Sequence of chain 1.A:
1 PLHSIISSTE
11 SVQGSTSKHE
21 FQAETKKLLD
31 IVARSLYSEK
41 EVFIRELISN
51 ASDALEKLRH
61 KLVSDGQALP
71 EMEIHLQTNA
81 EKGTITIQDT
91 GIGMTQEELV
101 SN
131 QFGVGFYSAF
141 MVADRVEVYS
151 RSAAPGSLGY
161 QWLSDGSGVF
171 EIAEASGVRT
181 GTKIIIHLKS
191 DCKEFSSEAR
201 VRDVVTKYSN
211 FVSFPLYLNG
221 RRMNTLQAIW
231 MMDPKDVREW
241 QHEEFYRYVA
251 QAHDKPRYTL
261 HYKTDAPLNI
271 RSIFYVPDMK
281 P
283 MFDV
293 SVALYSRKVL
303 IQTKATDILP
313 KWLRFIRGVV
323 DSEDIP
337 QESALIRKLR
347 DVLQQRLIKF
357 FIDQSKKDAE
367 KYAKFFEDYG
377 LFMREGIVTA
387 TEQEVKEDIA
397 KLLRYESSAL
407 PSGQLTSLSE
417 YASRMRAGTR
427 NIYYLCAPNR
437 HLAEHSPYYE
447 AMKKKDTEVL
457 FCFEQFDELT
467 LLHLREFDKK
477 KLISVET

A protein and the small-molecule ligand that binds it are described below.
Small molecule (SMILES): COc1ccc2cn(C(=O)c3cc(C(=O)n4cc5cccc(F)c5c4)ccc3O)cc2c1

Binding-site contacts:
Ligand atom C22 contacts residue ALA54 of chain 1.A at 3.7 Å (hydrophobic).
Ligand atom C04 contacts residue ILE184 of chain 1.A at 3.5 Å (hydrophobic).
Ligand atom C11 contacts residue ASN50 of chain 1.A at 3.5 Å.
Ligand atom C19 contacts residue PHE132 of chain 1.A at 3.6 Å (hydrophobic).
Ligand atom C05 contacts residue ASN50 of chain 1.A at 3.8 Å.
Ligand atom C02 contacts residue ASP89 of chain 1.A at 3.7 Å.
Ligand atom O12 contacts residue LEU47 of chain 1.A at 3.4 Å.
Ligand atom O09 contacts residue GLY93 of chain 1.A at 3.7 Å.
Ligand atom C22 contacts residue GLY93 of chain 1.A at 3.6 Å.
Ligand atom C29 contacts residue GLN131 of chain 1.A at 3.3 Å.
Ligand atom F30 contacts residue PHE132 of chain 1.A at 3.7 Å.
Ligand atom C25 contacts residue ALA54 of chain 1.A at 3.6 Å (hydrophobic).
Ligand atom C26 contacts residue ILE92 of chain 1.A at 3.6 Å (hydrophobic).
Ligand atom C03 contacts residue ALA51 of chain 1.A at 3.7 Å (hydrophobic).
Ligand atom C04 contacts residue ASN50 of chain 1.A at 3.7 Å.
Ligand atom O31 contacts residue GLN131 of chain 1.A at 3.5 Å (h-bond).
Ligand atom C18 contacts residue PHE132 of chain 1.A at 3.5 Å (hydrophobic).
Ligand atom C20 contacts residue TRP162 of chain 1.A at 3.7 Å (hydrophobic).
Ligand atom O12 contacts residue GLY135 of chain 1.A at 3.7 Å.
Ligand atom C20 contacts residue PHE136 of chain 1.A at 3.3 Å (hydrophobic).
Ligand atom O09 contacts residue MET94 of chain 1.A at 3.3 Å.
Ligand atom O07 contacts residue THR182 of chain 1.A at 3.5 Å.
Ligand atom F30 contacts residue VAL148 of chain 1.A at 3.4 Å.
Ligand atom C02 contacts residue THR182 of chain 1.A at 3.7 Å.
Ligand atom C21 contacts residue PHE136 of chain 1.A at 3.4 Å (hydrophobic).
Ligand atom F30 contacts residue MET94 of chain 1.A at 3.2 Å.
Ligand atom C25 contacts residue ASN50 of chain 1.A at 3.6 Å.
Ligand atom C05 contacts residue ILE184 of chain 1.A at 3.7 Å (hydrophobic).
Ligand atom C11 contacts residue ILE184 of chain 1.A at 3.5 Å (hydrophobic).
Ligand atom O09 contacts residue THR182 of chain 1.A at 2.6 Å (h-bond).
Ligand atom O12 contacts residue ASN50 of chain 1.A at 2.6 Å (h-bond).
Ligand atom O07 contacts residue ALA54 of chain 1.A at 3.3 Å.
Ligand atom C08 contacts residue THR182 of chain 1.A at 3.5 Å.
Ligand atom O07 contacts residue ASP89 of chain 1.A at 2.7 Å (salt-bridge).
Ligand atom C29 contacts residue ASP53 of chain 1.A at 3.8 Å.
Ligand atom N10 contacts residue ALA54 of chain 1.A at 3.5 Å.
Ligand atom C17 contacts residue GLY135 of chain 1.A at 3.8 Å.
Ligand atom N13 contacts residue ILE184 of chain 1.A at 3.4 Å.
Ligand atom C14 contacts residue ILE184 of chain 1.A at 3.5 Å (hydrophobic).
Ligand atom F30 contacts residue LEU99 of chain 1.A at 3.5 Å.